Binding-site contacts:
Ligand atom C5 contacts residue ASN390 of chain 1.E at 3.6 Å.
Ligand atom O5 contacts residue LEU395 of chain 1.E at 3.7 Å.
Ligand atom O5 contacts residue THR392 of chain 1.E at 4.1 Å.
Ligand atom O6 contacts residue SER393 of chain 1.E at 3.6 Å.
Ligand atom O6 contacts residue LEU395 of chain 1.E at 3.2 Å.
Ligand atom C6 contacts residue SER393 of chain 1.E at 3.4 Å.
Ligand atom C5 contacts residue THR392 of chain 1.E at 4.1 Å.
Ligand atom N2 contacts residue ASN390 of chain 1.E at 3.1 Å (h-bond).
Ligand atom C5 contacts residue SER393 of chain 1.E at 3.9 Å.
Ligand atom O7 contacts residue ARG423 of chain 1.E at 3.7 Å.
Ligand atom O7 contacts residue ASN390 of chain 1.E at 3.7 Å.
Ligand atom C1 contacts residue SER393 of chain 1.E at 4.3 Å.
Ligand atom C7 contacts residue ASN390 of chain 1.E at 3.6 Å.
Ligand atom C3 contacts residue ASN390 of chain 1.E at 3.8 Å.
Ligand atom C2 contacts residue ASN390 of chain 1.E at 2.5 Å.
Ligand atom C4 contacts residue ASN390 of chain 1.E at 4.2 Å.
Ligand atom C1 contacts residue ASN390 of chain 1.E at 1.4 Å.
Ligand atom C1 contacts residue THR392 of chain 1.E at 4.0 Å.
Ligand atom O5 contacts residue ASN390 of chain 1.E at 2.2 Å (h-bond).
Ligand atom C6 contacts residue LEU395 of chain 1.E at 4.2 Å (hydrophobic).
Ligand atom O5 contacts residue SER393 of chain 1.E at 3.3 Å (h-bond).

Sequence of chain 1.E:
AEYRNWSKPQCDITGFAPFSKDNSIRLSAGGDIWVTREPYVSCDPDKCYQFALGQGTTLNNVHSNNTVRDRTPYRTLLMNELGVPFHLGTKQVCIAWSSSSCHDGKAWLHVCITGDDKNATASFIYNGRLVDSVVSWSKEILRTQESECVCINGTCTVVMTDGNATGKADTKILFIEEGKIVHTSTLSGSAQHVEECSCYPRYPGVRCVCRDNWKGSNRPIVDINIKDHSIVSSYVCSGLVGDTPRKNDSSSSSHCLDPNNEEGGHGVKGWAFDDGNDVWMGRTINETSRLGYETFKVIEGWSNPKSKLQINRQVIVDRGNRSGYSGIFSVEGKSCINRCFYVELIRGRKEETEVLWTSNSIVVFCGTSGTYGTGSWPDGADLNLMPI

This protein binds this small molecule.
Small molecule (SMILES): CC(=O)N[C@H]1[C@H](O[C@H]2[C@H](O)[C@@H](NC(C)=O)CO[C@@H]2CO)O[C@H](CO)[C@@H](O)[C@@H]1O